A small-molecule ligand and the protein it binds are described below.
Small molecule (SMILES): CC(=O)N[C@@H]1[C@@H](O)[C@H](O)[C@@H](CO)O[C@H]1O

Sequence of chain 1.A:
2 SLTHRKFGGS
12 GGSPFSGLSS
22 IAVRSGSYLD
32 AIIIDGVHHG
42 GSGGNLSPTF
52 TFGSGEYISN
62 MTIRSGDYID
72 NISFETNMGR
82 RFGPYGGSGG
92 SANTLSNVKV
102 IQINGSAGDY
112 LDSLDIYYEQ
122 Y

Binding-site contacts:
Ligand atom C5 contacts residue GLY27 of chain 1.A at 4.4 Å.
Ligand atom O1 contacts residue SER28 of chain 1.A at 3.8 Å.
Ligand atom O4 contacts residue ASP31 of chain 1.A at 2.6 Å (salt-bridge).
Ligand atom O5 contacts residue TYR29 of chain 1.A at 4.5 Å.
Ligand atom C1 contacts residue SER28 of chain 1.A at 4.0 Å.
Ligand atom O3 contacts residue GLY45 of chain 1.A at 2.8 Å (h-bond).
Ligand atom C5 contacts residue ASP31 of chain 1.A at 4.1 Å.
Ligand atom C4 contacts residue GLY44 of chain 1.A at 4.3 Å.
Ligand atom C4 contacts residue GLY45 of chain 1.A at 3.5 Å.
Ligand atom C3 contacts residue GLY45 of chain 1.A at 3.7 Å.
Ligand atom O6 contacts residue GLY27 of chain 1.A at 3.2 Å (h-bond).
Ligand atom O3 contacts residue GLY44 of chain 1.A at 3.8 Å.
Ligand atom O5 contacts residue SER28 of chain 1.A at 3.0 Å (h-bond).
Ligand atom C6 contacts residue GLY27 of chain 1.A at 4.5 Å.
Ligand atom O1 contacts residue GLY27 of chain 1.A at 4.3 Å.
Ligand atom O4 contacts residue GLY44 of chain 1.A at 3.7 Å.
Ligand atom O6 contacts residue ASP31 of chain 1.A at 2.6 Å (salt-bridge).
Ligand atom C6 contacts residue TYR29 of chain 1.A at 3.5 Å (hydrophobic).
Ligand atom O6 contacts residue SER28 of chain 1.A at 3.2 Å (h-bond).
Ligand atom C1 contacts residue GLY27 of chain 1.A at 4.4 Å.
Ligand atom C6 contacts residue TYR111 of chain 1.A at 4.0 Å (hydrophobic).
Ligand atom O4 contacts residue TYR111 of chain 1.A at 4.0 Å.
Ligand atom C5 contacts residue SER28 of chain 1.A at 3.9 Å.
Ligand atom C6 contacts residue SER28 of chain 1.A at 3.7 Å.
Ligand atom O6 contacts residue TYR29 of chain 1.A at 2.9 Å (h-bond).
Ligand atom O4 contacts residue GLY45 of chain 1.A at 3.6 Å (h-bond).
Ligand atom O5 contacts residue GLY27 of chain 1.A at 3.6 Å.
Ligand atom O6 contacts residue SER26 of chain 1.A at 4.2 Å.
Ligand atom C6 contacts residue ASP31 of chain 1.A at 3.5 Å.
Ligand atom C4 contacts residue ASP31 of chain 1.A at 3.4 Å.